Sequence of chain 3.J:
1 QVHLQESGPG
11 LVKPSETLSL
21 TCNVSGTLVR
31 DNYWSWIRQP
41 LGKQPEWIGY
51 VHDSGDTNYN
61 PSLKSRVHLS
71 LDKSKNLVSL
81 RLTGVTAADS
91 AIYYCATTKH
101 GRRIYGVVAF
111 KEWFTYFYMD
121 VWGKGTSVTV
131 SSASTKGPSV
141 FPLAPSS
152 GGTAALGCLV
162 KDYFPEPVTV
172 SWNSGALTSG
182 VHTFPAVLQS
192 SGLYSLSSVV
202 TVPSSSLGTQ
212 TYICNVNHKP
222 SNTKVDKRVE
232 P

Binding-site contacts:
Ligand atom C7 contacts residue ASN23 of chain 3.J at 3.7 Å.
Ligand atom N2 contacts residue ASN23 of chain 3.J at 2.7 Å (h-bond).
Ligand atom O7 contacts residue SER7 of chain 3.J at 4.3 Å.
Ligand atom C7 contacts residue SER7 of chain 3.J at 3.9 Å.
Ligand atom C3 contacts residue ASN23 of chain 3.J at 3.7 Å.
Ligand atom O6 contacts residue ASN23 of chain 3.J at 4.4 Å.
Ligand atom O5 contacts residue ASN23 of chain 3.J at 2.6 Å (h-bond).
Ligand atom C2 contacts residue ASN23 of chain 3.J at 2.4 Å.
Ligand atom C5 contacts residue ASN23 of chain 3.J at 3.8 Å.
Ligand atom C8 contacts residue SER7 of chain 3.J at 3.3 Å.
Ligand atom C4 contacts residue ASN23 of chain 3.J at 4.3 Å.
Ligand atom C8 contacts residue THR21 of chain 3.J at 3.9 Å.
Ligand atom O7 contacts residue ASN23 of chain 3.J at 4.3 Å.
Ligand atom C1 contacts residue ASN23 of chain 3.J at 1.5 Å.

A small-molecule ligand and the protein it binds are described below.
Small molecule (SMILES): CC(=O)N[C@@H]1[C@@H](O)[C@H](O)[C@@H](CO)O[C@H]1O